Binding-site contacts:
Ligand atom O1P contacts residue ASN225 of chain 1.A at 3.8 Å.
Ligand atom C2A contacts residue ARG241 of chain 1.A at 3.8 Å.
Ligand atom C2 contacts residue LEU107 of chain 1.A at 3.8 Å (hydrophobic).
Ligand atom C2 contacts residue HIS190 of chain 1.A at 3.5 Å.
Ligand atom N1 contacts residue ARG241 of chain 1.A at 3.0 Å (salt-bridge).
Ligand atom O1P contacts residue ILE244 of chain 1.A at 3.6 Å (h-bond).
Ligand atom P contacts residue GLY243 of chain 1.A at 3.9 Å.
Ligand atom P contacts residue SER226 of chain 1.A at 3.9 Å.
Ligand atom P contacts residue ILE244 of chain 1.A at 3.9 Å.
Ligand atom C4 contacts residue LYS61 of chain 1.A at 2.5 Å.
Ligand atom O4P contacts residue ASN225 of chain 1.A at 3.5 Å.
Ligand atom N1 contacts residue HIS190 of chain 1.A at 3.3 Å.
Ligand atom O1P contacts residue SER226 of chain 1.A at 2.6 Å (h-bond).
Ligand atom O3 contacts residue LEU107 of chain 1.A at 3.9 Å.
Ligand atom C4A contacts residue LYS61 of chain 1.A at 1.5 Å.
Ligand atom C4A contacts residue TYR65 of chain 1.A at 3.6 Å (hydrophobic).
Ligand atom C3 contacts residue HIS190 of chain 1.A at 3.7 Å.
Ligand atom O3 contacts residue LYS61 of chain 1.A at 2.8 Å (salt-bridge).
Ligand atom C6 contacts residue HIS190 of chain 1.A at 3.5 Å.
Ligand atom C2 contacts residue ARG241 of chain 1.A at 3.8 Å.
Ligand atom C5 contacts residue LYS61 of chain 1.A at 3.9 Å.
Ligand atom P contacts residue TYR376 of chain 1.A at 3.8 Å.
Ligand atom O2P contacts residue TYR376 of chain 1.A at 3.3 Å.
Ligand atom C3 contacts residue LYS61 of chain 1.A at 3.0 Å.
Ligand atom C5A contacts residue TYR65 of chain 1.A at 3.5 Å (hydrophobic).
Ligand atom C2A contacts residue HIS190 of chain 1.A at 3.9 Å.
Ligand atom C1 contacts residue PHE188 of chain 1.A at 3.7 Å (hydrophobic).
Ligand atom P contacts residue TYR65 of chain 1.A at 3.7 Å.
Ligand atom C5 contacts residue HIS190 of chain 1.A at 3.9 Å.
Ligand atom C2A contacts residue LEU107 of chain 1.A at 3.8 Å (hydrophobic).
Ligand atom C3 contacts residue LEU107 of chain 1.A at 3.8 Å (hydrophobic).
Ligand atom C1 contacts residue LEU107 of chain 1.A at 3.7 Å (hydrophobic).
Ligand atom O2P contacts residue ILE244 of chain 1.A at 2.9 Å (h-bond).
Ligand atom O1P contacts residue GLY243 of chain 1.A at 2.8 Å (h-bond).
Ligand atom O4P contacts residue TYR65 of chain 1.A at 3.7 Å.
Ligand atom C6 contacts residue ARG241 of chain 1.A at 3.5 Å.
Ligand atom O2P contacts residue GLY243 of chain 1.A at 3.5 Å.
Ligand atom O3P contacts residue TYR376 of chain 1.A at 2.6 Å (h-bond).
Ligand atom C5A contacts residue ARG241 of chain 1.A at 3.6 Å.
Ligand atom O2P contacts residue TYR65 of chain 1.A at 2.5 Å (h-bond).

The small molecule below binds the protein below.
Small molecule (SMILES): C#Cc1ncc(COP(=O)(O)O)c(C=O)c1O

Sequence of chain 1.A:
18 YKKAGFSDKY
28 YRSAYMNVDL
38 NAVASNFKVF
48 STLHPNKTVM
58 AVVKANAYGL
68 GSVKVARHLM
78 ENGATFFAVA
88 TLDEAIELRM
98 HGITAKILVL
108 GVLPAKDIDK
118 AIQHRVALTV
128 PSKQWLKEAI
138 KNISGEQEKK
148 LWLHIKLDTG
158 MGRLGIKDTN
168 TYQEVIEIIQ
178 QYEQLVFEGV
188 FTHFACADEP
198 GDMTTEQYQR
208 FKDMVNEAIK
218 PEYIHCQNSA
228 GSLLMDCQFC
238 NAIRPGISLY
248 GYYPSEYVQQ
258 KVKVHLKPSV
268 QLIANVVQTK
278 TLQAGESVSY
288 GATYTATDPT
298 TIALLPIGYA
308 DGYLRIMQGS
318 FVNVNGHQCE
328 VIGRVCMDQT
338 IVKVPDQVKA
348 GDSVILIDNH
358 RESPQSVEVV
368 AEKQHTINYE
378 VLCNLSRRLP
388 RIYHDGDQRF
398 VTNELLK